Sequence of chain 1.E:
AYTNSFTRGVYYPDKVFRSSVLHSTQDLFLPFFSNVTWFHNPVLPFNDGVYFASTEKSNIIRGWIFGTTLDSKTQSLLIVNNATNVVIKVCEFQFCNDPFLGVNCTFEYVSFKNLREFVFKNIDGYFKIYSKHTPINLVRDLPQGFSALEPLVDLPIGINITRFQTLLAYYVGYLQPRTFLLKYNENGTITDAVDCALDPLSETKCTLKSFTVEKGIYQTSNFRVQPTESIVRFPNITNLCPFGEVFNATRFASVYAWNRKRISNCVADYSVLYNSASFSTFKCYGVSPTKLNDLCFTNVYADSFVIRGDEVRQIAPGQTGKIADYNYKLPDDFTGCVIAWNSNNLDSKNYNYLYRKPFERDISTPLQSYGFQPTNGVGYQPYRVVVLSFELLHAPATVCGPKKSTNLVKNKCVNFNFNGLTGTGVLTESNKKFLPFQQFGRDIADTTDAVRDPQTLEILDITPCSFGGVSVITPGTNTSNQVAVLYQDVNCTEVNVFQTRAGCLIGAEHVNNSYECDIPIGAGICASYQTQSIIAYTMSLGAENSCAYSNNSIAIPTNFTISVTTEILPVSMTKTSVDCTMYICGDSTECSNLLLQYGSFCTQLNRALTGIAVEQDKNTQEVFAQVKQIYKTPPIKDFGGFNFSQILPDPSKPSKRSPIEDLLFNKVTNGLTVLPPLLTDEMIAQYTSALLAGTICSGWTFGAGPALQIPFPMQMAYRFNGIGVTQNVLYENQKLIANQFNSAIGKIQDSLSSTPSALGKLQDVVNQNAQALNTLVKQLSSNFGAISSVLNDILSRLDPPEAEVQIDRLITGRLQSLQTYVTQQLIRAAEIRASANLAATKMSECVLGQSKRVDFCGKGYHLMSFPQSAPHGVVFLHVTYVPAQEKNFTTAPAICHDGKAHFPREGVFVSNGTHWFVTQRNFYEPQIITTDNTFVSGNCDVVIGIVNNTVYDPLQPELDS

Binding-site contacts:
Ligand atom O5 contacts residue GLN1071 of chain 1.E at 4.4 Å.
Ligand atom O7 contacts residue ASN717 of chain 1.E at 3.2 Å (h-bond).
Ligand atom C8 contacts residue ASN717 of chain 1.E at 4.1 Å.
Ligand atom O6 contacts residue THR719 of chain 1.E at 3.8 Å.
Ligand atom C7 contacts residue ASN717 of chain 1.E at 3.2 Å.
Ligand atom C4 contacts residue LEU922 of chain 1.E at 4.5 Å (hydrophobic).
Ligand atom N2 contacts residue LEU922 of chain 1.E at 4.1 Å.
Ligand atom C1 contacts residue GLN1071 of chain 1.E at 4.3 Å.
Ligand atom C7 contacts residue LEU922 of chain 1.E at 3.5 Å (hydrophobic).
Ligand atom O6 contacts residue GLN926 of chain 1.E at 4.3 Å.
Ligand atom C8 contacts residue GLN926 of chain 1.E at 4.0 Å.
Ligand atom O4 contacts residue LEU922 of chain 1.E at 3.8 Å.
Ligand atom C3 contacts residue ASN717 of chain 1.E at 3.9 Å.
Ligand atom C2 contacts residue ASN717 of chain 1.E at 2.5 Å.
Ligand atom C1 contacts residue ASN717 of chain 1.E at 1.5 Å.
Ligand atom O7 contacts residue ASN925 of chain 1.E at 4.2 Å.
Ligand atom C3 contacts residue LEU922 of chain 1.E at 4.2 Å (hydrophobic).
Ligand atom O7 contacts residue GLN1071 of chain 1.E at 4.0 Å.
Ligand atom C5 contacts residue LEU922 of chain 1.E at 4.4 Å (hydrophobic).
Ligand atom O7 contacts residue LEU922 of chain 1.E at 3.4 Å.
Ligand atom C8 contacts residue ASN925 of chain 1.E at 3.8 Å.
Ligand atom C8 contacts residue LEU922 of chain 1.E at 3.7 Å (hydrophobic).
Ligand atom N2 contacts residue ASN717 of chain 1.E at 2.9 Å (h-bond).
Ligand atom O5 contacts residue ASN717 of chain 1.E at 2.5 Å (h-bond).
Ligand atom C5 contacts residue ASN717 of chain 1.E at 3.8 Å.
Ligand atom C4 contacts residue ASN717 of chain 1.E at 4.4 Å.
Ligand atom C8 contacts residue THR716 of chain 1.E at 4.3 Å.

The small molecule below binds the protein below.
Small molecule (SMILES): CC(=O)N[C@H]1[C@H](O[C@H]2[C@H](O)[C@@H](NC(C)=O)CO[C@@H]2CO)O[C@H](CO)[C@@H](O)[C@@H]1O